Sequence of chain 1.D:
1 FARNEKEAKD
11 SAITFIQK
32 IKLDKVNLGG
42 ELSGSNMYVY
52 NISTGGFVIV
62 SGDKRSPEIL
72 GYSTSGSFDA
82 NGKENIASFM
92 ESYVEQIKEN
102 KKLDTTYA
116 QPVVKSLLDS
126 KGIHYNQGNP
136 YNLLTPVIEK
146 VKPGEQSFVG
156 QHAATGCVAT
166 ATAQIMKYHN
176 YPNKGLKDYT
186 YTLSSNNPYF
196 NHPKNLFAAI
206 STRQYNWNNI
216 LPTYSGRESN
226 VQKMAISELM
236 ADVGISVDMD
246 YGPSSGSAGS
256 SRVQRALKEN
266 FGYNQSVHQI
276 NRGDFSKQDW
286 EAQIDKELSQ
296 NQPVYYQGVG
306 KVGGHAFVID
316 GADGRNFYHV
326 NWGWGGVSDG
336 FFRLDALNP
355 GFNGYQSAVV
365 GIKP

Binding-site contacts:
Ligand atom C15 contacts residue SER250 of chain 1.D at 2.7 Å.
Ligand atom C8 contacts residue SER249 of chain 1.D at 3.2 Å.
Ligand atom N1 contacts residue GLU85 of chain 1.D at 3.1 Å.
Ligand atom C10 contacts residue CYS162 of chain 1.D at 2.5 Å (hydrophobic).
Ligand atom C7 contacts residue SER249 of chain 1.D at 2.9 Å.
Ligand atom C17 contacts residue GLN132 of chain 1.D at 3.4 Å.
Ligand atom C9 contacts residue CYS162 of chain 1.D at 3.7 Å (hydrophobic).
Ligand atom C14 contacts residue SER250 of chain 1.D at 3.5 Å.
Ligand atom O3 contacts residue CYS162 of chain 1.D at 2.5 Å.
Ligand atom C1 contacts residue GLU85 of chain 1.D at 3.3 Å.
Ligand atom C14 contacts residue GLN132 of chain 1.D at 3.4 Å.
Ligand atom C16 contacts residue SER249 of chain 1.D at 3.1 Å.
Ligand atom N1 contacts residue ASN86 of chain 1.D at 2.7 Å (h-bond).
Ligand atom C5 contacts residue VAL307 of chain 1.D at 3.4 Å (hydrophobic).
Ligand atom C18 contacts residue TRP329 of chain 1.D at 3.0 Å (hydrophobic).
Ligand atom C18 contacts residue GLN132 of chain 1.D at 3.7 Å.
Ligand atom C1 contacts residue HIS310 of chain 1.D at 3.1 Å.
Ligand atom C1 contacts residue ASN86 of chain 1.D at 3.6 Å.
Ligand atom C8 contacts residue SER250 of chain 1.D at 2.9 Å.
Ligand atom C2 contacts residue SER250 of chain 1.D at 3.8 Å.
Ligand atom O2 contacts residue GLU85 of chain 1.D at 3.4 Å.
Ligand atom C17 contacts residue TRP329 of chain 1.D at 3.3 Å (hydrophobic).
Ligand atom O1 contacts residue HIS310 of chain 1.D at 2.2 Å (h-bond).
Ligand atom C7 contacts residue GLY251 of chain 1.D at 3.3 Å.
Ligand atom C12 contacts residue ASN86 of chain 1.D at 3.8 Å.
Ligand atom C11 contacts residue CYS162 of chain 1.D at 1.6 Å (hydrophobic).
Ligand atom C16 contacts residue SER250 of chain 1.D at 3.5 Å.
Ligand atom C6 contacts residue SER249 of chain 1.D at 3.4 Å.
Ligand atom O3 contacts residue GLN132 of chain 1.D at 3.1 Å (h-bond).
Ligand atom C7 contacts residue SER250 of chain 1.D at 3.3 Å.
Ligand atom C13 contacts residue GLN132 of chain 1.D at 3.7 Å.
Ligand atom C16 contacts residue ALA159 of chain 1.D at 3.3 Å (hydrophobic).
Ligand atom C15 contacts residue GLN132 of chain 1.D at 2.9 Å.
Ligand atom C15 contacts residue SER249 of chain 1.D at 3.2 Å.
Ligand atom C8 contacts residue GLY251 of chain 1.D at 3.1 Å.
Ligand atom C12 contacts residue GLU85 of chain 1.D at 3.5 Å.
Ligand atom C4 contacts residue VAL307 of chain 1.D at 3.4 Å (hydrophobic).
Ligand atom C11 contacts residue GLY309 of chain 1.D at 3.7 Å.
Ligand atom C9 contacts residue ASN86 of chain 1.D at 3.3 Å.
Ligand atom C16 contacts residue GLN132 of chain 1.D at 2.9 Å.

The protein below binds the small molecule below.
Small molecule (SMILES): N#[N+]CC(=O)[C@@H](Cc1ccccc1)NC(=O)OCc1ccccc1